Sequence of chain 1.B:
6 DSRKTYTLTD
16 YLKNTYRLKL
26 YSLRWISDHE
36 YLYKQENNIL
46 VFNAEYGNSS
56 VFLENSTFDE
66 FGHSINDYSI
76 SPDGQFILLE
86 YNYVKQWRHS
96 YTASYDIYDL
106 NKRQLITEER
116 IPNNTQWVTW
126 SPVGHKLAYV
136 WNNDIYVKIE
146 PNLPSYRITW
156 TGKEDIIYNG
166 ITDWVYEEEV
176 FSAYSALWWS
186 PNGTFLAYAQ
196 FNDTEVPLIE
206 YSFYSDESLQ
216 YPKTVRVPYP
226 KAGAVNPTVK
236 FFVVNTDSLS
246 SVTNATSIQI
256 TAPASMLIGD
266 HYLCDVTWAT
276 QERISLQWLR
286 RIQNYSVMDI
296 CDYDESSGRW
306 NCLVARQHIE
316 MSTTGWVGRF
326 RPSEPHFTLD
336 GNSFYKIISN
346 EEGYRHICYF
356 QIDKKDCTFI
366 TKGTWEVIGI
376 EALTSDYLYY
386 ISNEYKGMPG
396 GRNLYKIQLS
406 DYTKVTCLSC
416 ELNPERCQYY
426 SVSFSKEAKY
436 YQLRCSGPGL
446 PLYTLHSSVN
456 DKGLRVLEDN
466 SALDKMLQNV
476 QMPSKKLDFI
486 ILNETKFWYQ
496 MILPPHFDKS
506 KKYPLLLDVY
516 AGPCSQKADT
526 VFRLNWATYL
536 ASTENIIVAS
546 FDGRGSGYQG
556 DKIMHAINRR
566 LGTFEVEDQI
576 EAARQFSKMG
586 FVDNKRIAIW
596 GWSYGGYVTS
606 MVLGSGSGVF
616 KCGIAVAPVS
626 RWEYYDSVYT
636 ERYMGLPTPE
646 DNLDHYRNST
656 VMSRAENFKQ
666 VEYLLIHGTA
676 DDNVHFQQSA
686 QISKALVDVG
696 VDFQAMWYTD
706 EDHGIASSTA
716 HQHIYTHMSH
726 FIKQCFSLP

This protein binds this small molecule.
Small molecule (SMILES): CC(=O)N[C@@H]1[C@@H](O)[C@H](O)[C@@H](CO)O[C@H]1O

Binding-site contacts:
Ligand atom C3 contacts residue ASN249 of chain 1.B at 3.9 Å.
Ligand atom C8 contacts residue VAL247 of chain 1.B at 3.2 Å (hydrophobic).
Ligand atom C1 contacts residue TRP155 of chain 1.B at 3.9 Å (hydrophobic).
Ligand atom N2 contacts residue ASN249 of chain 1.B at 3.1 Å (h-bond).
Ligand atom C2 contacts residue ASN249 of chain 1.B at 2.7 Å.
Ligand atom C4 contacts residue ASN249 of chain 1.B at 4.3 Å.
Ligand atom C5 contacts residue ASN249 of chain 1.B at 3.7 Å.
Ligand atom O5 contacts residue TRP155 of chain 1.B at 4.2 Å.
Ligand atom C1 contacts residue ASN249 of chain 1.B at 1.4 Å.
Ligand atom C8 contacts residue ASN249 of chain 1.B at 3.9 Å.
Ligand atom C5 contacts residue TRP155 of chain 1.B at 4.0 Å (hydrophobic).
Ligand atom C7 contacts residue ASN249 of chain 1.B at 3.5 Å.
Ligand atom C8 contacts residue THR248 of chain 1.B at 4.4 Å.
Ligand atom O5 contacts residue ASN249 of chain 1.B at 2.4 Å (h-bond).
Ligand atom C3 contacts residue TRP155 of chain 1.B at 4.5 Å (hydrophobic).
Ligand atom O7 contacts residue ASN249 of chain 1.B at 3.6 Å.